The protein below binds the small molecule below.
Small molecule (SMILES): Nc1ncnc2c1ncn2[C@@H]1O[C@H](COP(=O)(O)OP(=O)(O)OP(O)(O)=S)[C@@H](O)[C@H]1O

Binding-site contacts:
Ligand atom O2A contacts residue THR249 of chain 1.B at 3.7 Å.
Ligand atom C5' contacts residue ALA409 of chain 1.B at 3.6 Å (hydrophobic).
Ligand atom O4' contacts residue GLY408 of chain 1.B at 3.7 Å.
Ligand atom C6 contacts residue ILE206 of chain 1.B at 3.5 Å (hydrophobic).
Ligand atom N1 contacts residue GLY207 of chain 1.B at 3.2 Å (h-bond).
Ligand atom C8 contacts residue GLY408 of chain 1.B at 3.6 Å.
Ligand atom O2B contacts residue GLY248 of chain 1.B at 3.2 Å.
Ligand atom O2G contacts residue GLY248 of chain 1.B at 3.5 Å (h-bond).
Ligand atom PG contacts residue GLY248 of chain 1.B at 3.6 Å.
Ligand atom PB contacts residue GLY248 of chain 1.B at 3.6 Å.
Ligand atom O1A contacts residue THR252 of chain 1.B at 3.3 Å.
Ligand atom O2B contacts residue GLY250 of chain 1.B at 2.5 Å (h-bond).
Ligand atom S1G contacts residue LYS251 of chain 1.B at 3.5 Å (salt-bridge).
Ligand atom N7 contacts residue THR249 of chain 1.B at 3.5 Å.
Ligand atom N3 contacts residue HIS384 of chain 1.B at 3.7 Å.
Ligand atom O3G contacts residue MG1 of chain 1.M at 2.5 Å.
Ligand atom N6 contacts residue GLY207 of chain 1.B at 2.8 Å (h-bond).
Ligand atom O2G contacts residue ARG359 of chain 1.A at 3.2 Å.
Ligand atom O2G contacts residue PRO247 of chain 1.B at 3.5 Å.
Ligand atom O3B contacts residue GLY248 of chain 1.B at 2.5 Å (h-bond).
Ligand atom O2A contacts residue GLY250 of chain 1.B at 2.4 Å.
Ligand atom PG contacts residue MG1 of chain 1.M at 3.6 Å.
Ligand atom N7 contacts residue GLY250 of chain 1.B at 3.4 Å (h-bond).
Ligand atom O1B contacts residue LYS251 of chain 1.B at 3.7 Å.
Ligand atom C6 contacts residue GLY207 of chain 1.B at 3.4 Å.
Ligand atom O1A contacts residue LEU253 of chain 1.B at 3.5 Å (h-bond).
Ligand atom O2B contacts residue THR249 of chain 1.B at 2.8 Å (h-bond).
Ligand atom O3B contacts residue PRO247 of chain 1.B at 3.5 Å.
Ligand atom N6 contacts residue ILE206 of chain 1.B at 3.4 Å.
Ligand atom O1B contacts residue THR252 of chain 1.B at 3.0 Å (h-bond).
Ligand atom S1G contacts residue ASN348 of chain 1.B at 3.1 Å (h-bond).
Ligand atom O4' contacts residue ALA409 of chain 1.B at 3.5 Å.
Ligand atom C8 contacts residue GLY248 of chain 1.B at 3.6 Å.
Ligand atom O2B contacts residue LYS251 of chain 1.B at 3.0 Å (salt-bridge).
Ligand atom N7 contacts residue GLY408 of chain 1.B at 3.5 Å.
Ligand atom O3B contacts residue LYS251 of chain 1.B at 3.7 Å.
Ligand atom C8 contacts residue GLY250 of chain 1.B at 3.7 Å.
Ligand atom C2 contacts residue ASP205 of chain 1.B at 3.2 Å.
Ligand atom O1B contacts residue MG1 of chain 1.M at 2.9 Å.
Ligand atom O2A contacts residue LYS251 of chain 1.B at 3.5 Å (salt-bridge).

Sequence of chain 1.A:
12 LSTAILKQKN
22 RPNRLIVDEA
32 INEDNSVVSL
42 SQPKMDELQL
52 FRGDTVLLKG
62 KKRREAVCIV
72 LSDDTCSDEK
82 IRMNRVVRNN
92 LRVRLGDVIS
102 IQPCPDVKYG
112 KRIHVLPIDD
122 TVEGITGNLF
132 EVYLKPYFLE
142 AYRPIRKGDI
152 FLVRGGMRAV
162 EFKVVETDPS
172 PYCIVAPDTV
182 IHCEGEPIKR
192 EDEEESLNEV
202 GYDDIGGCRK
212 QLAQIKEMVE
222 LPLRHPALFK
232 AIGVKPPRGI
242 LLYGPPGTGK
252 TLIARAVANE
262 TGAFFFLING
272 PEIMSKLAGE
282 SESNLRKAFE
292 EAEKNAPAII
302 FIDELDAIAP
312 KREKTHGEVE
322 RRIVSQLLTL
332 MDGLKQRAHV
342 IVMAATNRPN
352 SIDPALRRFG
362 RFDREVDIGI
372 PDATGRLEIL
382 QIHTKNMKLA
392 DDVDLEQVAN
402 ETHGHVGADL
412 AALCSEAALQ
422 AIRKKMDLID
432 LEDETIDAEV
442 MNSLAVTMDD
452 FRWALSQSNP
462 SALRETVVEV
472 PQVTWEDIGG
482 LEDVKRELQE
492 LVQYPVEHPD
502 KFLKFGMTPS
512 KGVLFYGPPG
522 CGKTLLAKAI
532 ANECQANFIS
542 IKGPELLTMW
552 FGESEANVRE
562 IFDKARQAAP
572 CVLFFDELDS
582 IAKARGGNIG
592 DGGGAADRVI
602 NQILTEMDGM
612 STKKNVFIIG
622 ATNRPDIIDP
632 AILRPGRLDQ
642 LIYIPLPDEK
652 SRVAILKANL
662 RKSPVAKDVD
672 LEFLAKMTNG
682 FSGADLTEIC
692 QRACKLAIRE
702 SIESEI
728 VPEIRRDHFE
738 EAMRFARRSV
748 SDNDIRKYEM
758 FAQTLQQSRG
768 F

Sequence of chain 1.B:
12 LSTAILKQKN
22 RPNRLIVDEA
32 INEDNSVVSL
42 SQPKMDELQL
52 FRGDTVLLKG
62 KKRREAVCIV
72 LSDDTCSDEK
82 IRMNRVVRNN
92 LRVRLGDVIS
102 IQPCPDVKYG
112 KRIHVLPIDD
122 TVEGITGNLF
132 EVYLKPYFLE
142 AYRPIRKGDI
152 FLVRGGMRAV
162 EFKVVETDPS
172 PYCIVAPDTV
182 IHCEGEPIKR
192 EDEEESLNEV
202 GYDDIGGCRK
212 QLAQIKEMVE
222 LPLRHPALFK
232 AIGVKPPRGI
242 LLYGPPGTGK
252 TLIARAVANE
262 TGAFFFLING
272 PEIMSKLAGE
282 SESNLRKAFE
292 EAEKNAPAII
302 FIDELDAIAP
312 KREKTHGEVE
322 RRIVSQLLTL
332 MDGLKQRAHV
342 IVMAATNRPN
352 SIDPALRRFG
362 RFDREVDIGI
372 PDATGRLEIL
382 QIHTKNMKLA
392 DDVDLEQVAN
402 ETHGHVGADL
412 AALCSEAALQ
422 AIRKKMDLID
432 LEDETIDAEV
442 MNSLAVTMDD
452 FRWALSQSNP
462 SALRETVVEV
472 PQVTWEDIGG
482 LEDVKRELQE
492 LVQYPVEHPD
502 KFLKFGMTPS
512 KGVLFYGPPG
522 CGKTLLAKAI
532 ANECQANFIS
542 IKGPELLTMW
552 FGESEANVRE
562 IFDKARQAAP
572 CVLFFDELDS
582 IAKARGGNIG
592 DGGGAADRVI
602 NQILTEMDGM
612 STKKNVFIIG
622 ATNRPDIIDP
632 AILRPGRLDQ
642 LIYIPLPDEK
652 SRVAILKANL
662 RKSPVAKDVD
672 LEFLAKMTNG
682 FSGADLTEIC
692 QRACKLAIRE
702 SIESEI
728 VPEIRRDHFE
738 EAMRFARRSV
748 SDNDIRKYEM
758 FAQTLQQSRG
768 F